Sequence of chain 2.A:
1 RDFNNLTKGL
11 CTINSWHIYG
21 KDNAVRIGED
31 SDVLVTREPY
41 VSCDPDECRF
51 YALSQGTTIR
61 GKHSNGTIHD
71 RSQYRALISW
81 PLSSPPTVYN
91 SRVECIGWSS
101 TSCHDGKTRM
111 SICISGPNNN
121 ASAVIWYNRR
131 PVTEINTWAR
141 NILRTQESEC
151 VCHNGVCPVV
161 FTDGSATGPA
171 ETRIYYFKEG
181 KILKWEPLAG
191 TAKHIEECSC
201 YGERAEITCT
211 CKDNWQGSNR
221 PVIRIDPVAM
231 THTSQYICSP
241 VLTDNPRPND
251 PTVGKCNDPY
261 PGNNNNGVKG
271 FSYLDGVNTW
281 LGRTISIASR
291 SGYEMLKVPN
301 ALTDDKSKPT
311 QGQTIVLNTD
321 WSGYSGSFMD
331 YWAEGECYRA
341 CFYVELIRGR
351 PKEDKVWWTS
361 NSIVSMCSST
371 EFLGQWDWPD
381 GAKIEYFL

A small-molecule ligand and the protein it binds are described below.
Small molecule (SMILES): CCN(CC)C(=O)[C@@H]1OC(C(=O)O)=C[C@H](N)[C@H]1NC(C)=O

Binding-site contacts:
Ligand atom O10 contacts residue ASP70 of chain 2.A at 3.3 Å.
Ligand atom C1 contacts residue ARG290 of chain 2.A at 3.6 Å.
Ligand atom N4 contacts residue ASP70 of chain 2.A at 2.6 Å (salt-bridge).
Ligand atom C10 contacts residue ARG71 of chain 2.A at 3.7 Å.
Ligand atom O1A contacts residue ARG37 of chain 2.A at 2.7 Å (salt-bridge).
Ligand atom C9 contacts residue GLU197 of chain 2.A at 3.6 Å.
Ligand atom C3 contacts residue TYR324 of chain 2.A at 3.3 Å (hydrophobic).
Ligand atom C1 contacts residue ARG37 of chain 2.A at 3.7 Å.
Ligand atom C4 contacts residue GLU38 of chain 2.A at 3.4 Å.
Ligand atom C81 contacts residue ALA166 of chain 2.A at 4.0 Å (hydrophobic).
Ligand atom C2 contacts residue TYR324 of chain 2.A at 2.9 Å (hydrophobic).
Ligand atom C1 contacts residue TYR324 of chain 2.A at 3.0 Å (hydrophobic).
Ligand atom O1B contacts residue TYR324 of chain 2.A at 3.3 Å (h-bond).
Ligand atom C9 contacts residue ARG144 of chain 2.A at 4.0 Å.
Ligand atom C2 contacts residue ASP70 of chain 2.A at 3.9 Å.
Ligand atom O6 contacts residue TYR324 of chain 2.A at 3.5 Å (h-bond).
Ligand atom C91 contacts residue GLU196 of chain 2.A at 3.4 Å.
Ligand atom C9 contacts residue GLU196 of chain 2.A at 3.7 Å.
Ligand atom C3 contacts residue ASP70 of chain 2.A at 3.3 Å.
Ligand atom C3 contacts residue ARG37 of chain 2.A at 3.7 Å.
Ligand atom O1B contacts residue ARG290 of chain 2.A at 2.9 Å (salt-bridge).
Ligand atom C11 contacts residue ILE142 of chain 2.A at 3.8 Å (hydrophobic).
Ligand atom C91 contacts residue GLU197 of chain 2.A at 3.6 Å.
Ligand atom C3 contacts residue GLU38 of chain 2.A at 3.2 Å.
Ligand atom C6 contacts residue GLU197 of chain 2.A at 3.7 Å.
Ligand atom C6 contacts residue TYR324 of chain 2.A at 3.8 Å (hydrophobic).
Ligand atom C82 contacts residue ILE142 of chain 2.A at 4.0 Å (hydrophobic).
Ligand atom C4 contacts residue TYR324 of chain 2.A at 4.0 Å (hydrophobic).
Ligand atom C4 contacts residue ASP70 of chain 2.A at 3.3 Å.
Ligand atom C2 contacts residue ARG37 of chain 2.A at 4.1 Å.
Ligand atom C5 contacts residue ASP70 of chain 2.A at 3.5 Å.
Ligand atom O1A contacts residue TYR324 of chain 2.A at 3.3 Å (h-bond).
Ligand atom O10 contacts residue ARG71 of chain 2.A at 2.7 Å (salt-bridge).
Ligand atom C91 contacts residue LYS212 of chain 2.A at 3.5 Å.
Ligand atom C82 contacts residue ARG144 of chain 2.A at 3.9 Å.
Ligand atom C11 contacts residue ARG71 of chain 2.A at 4.2 Å.
Ligand atom C11 contacts residue TRP98 of chain 2.A at 3.8 Å (hydrophobic).
Ligand atom O1A contacts residue ARG290 of chain 2.A at 2.8 Å (salt-bridge).
Ligand atom N4 contacts residue GLU38 of chain 2.A at 2.8 Å (salt-bridge).
Ligand atom C11 contacts residue ARG144 of chain 2.A at 4.2 Å.